This protein binds this small molecule.
Small molecule (SMILES): C=C(C)[C@H]1CN[C@H](C(=O)O)[C@H]1CC(=O)O

Binding-site contacts:
Ligand atom OD2 contacts residue SER139 of chain 2.A at 3.0 Å (h-bond).
Ligand atom OXT contacts residue SER139 of chain 2.A at 3.1 Å (h-bond).
Ligand atom CD contacts residue MET193 of chain 2.A at 3.7 Å (hydrophobic).
Ligand atom CG1 contacts residue GLU190 of chain 2.A at 4.1 Å.
Ligand atom OD1 contacts residue LEU135 of chain 2.A at 4.1 Å.
Ligand atom CD contacts residue GLU190 of chain 2.A at 3.6 Å.
Ligand atom CD1 contacts residue GLU10 of chain 2.A at 3.7 Å.
Ligand atom OD2 contacts residue THR140 of chain 2.A at 3.0 Å (h-bond).
Ligand atom O contacts residue LEU87 of chain 2.A at 3.9 Å.
Ligand atom N contacts residue THR88 of chain 2.A at 3.4 Å (h-bond).
Ligand atom OD1 contacts residue GLU190 of chain 2.A at 4.0 Å.
Ligand atom O contacts residue TYR58 of chain 2.A at 3.9 Å.
Ligand atom CA contacts residue SER139 of chain 2.A at 3.5 Å.
Ligand atom OXT contacts residue GLY138 of chain 2.A at 3.6 Å.
Ligand atom CA contacts residue THR88 of chain 2.A at 3.5 Å.
Ligand atom O contacts residue THR88 of chain 2.A at 3.0 Å (h-bond).
Ligand atom CD2 contacts residue TYR58 of chain 2.A at 3.1 Å (hydrophobic).
Ligand atom CD1 contacts residue TYR58 of chain 2.A at 3.1 Å (hydrophobic).
Ligand atom CG2 contacts residue TYR58 of chain 2.A at 3.4 Å (hydrophobic).
Ligand atom N contacts residue GLU190 of chain 2.A at 2.9 Å (salt-bridge).
Ligand atom CG1 contacts residue SER139 of chain 2.A at 4.1 Å.
Ligand atom CG contacts residue TYR58 of chain 2.A at 3.5 Å (hydrophobic).
Ligand atom OD2 contacts residue GLY138 of chain 2.A at 3.4 Å.
Ligand atom CG1 contacts residue THR140 of chain 2.A at 3.1 Å.
Ligand atom OD1 contacts residue THR140 of chain 2.A at 2.3 Å (h-bond).
Ligand atom CD contacts residue PRO86 of chain 2.A at 3.3 Å (hydrophobic).
Ligand atom CD2 contacts residue LEU135 of chain 2.A at 4.0 Å (hydrophobic).
Ligand atom OXT contacts residue ARG93 of chain 2.A at 2.9 Å (salt-bridge).
Ligand atom C contacts residue THR88 of chain 2.A at 3.6 Å.
Ligand atom C contacts residue SER139 of chain 2.A at 3.6 Å.
Ligand atom C contacts residue ARG93 of chain 2.A at 3.6 Å.
Ligand atom CB1 contacts residue LEU135 of chain 2.A at 4.0 Å (hydrophobic).
Ligand atom CB1 contacts residue GLU190 of chain 2.A at 3.7 Å.
Ligand atom O contacts residue PRO86 of chain 2.A at 3.6 Å.
Ligand atom O contacts residue ARG93 of chain 2.A at 2.9 Å (salt-bridge).
Ligand atom N contacts residue PRO86 of chain 2.A at 3.0 Å (h-bond).
Ligand atom CD contacts residue TYR58 of chain 2.A at 3.7 Å (hydrophobic).
Ligand atom CG2 contacts residue LEU135 of chain 2.A at 4.0 Å (hydrophobic).
Ligand atom CA contacts residue GLU190 of chain 2.A at 3.6 Å.
Ligand atom CD1 contacts residue MET193 of chain 2.A at 3.9 Å (hydrophobic).

Sequence of chain 2.A:
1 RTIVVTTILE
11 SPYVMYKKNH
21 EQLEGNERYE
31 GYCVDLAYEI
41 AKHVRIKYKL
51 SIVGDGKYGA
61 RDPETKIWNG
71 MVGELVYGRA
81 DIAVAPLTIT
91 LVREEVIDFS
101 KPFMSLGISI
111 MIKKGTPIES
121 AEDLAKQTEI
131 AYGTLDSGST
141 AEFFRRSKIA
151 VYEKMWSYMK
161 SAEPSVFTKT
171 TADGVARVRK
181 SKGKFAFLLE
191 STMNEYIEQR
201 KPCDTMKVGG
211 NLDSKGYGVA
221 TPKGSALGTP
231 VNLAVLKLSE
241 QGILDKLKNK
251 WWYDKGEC